A protein and the small-molecule ligand that binds it are described below.
Small molecule (SMILES): CCN(CC)CCC[C@@H](C)Nc1ccnc2cc(Cl)ccc12

Sequence of chain 4.A:
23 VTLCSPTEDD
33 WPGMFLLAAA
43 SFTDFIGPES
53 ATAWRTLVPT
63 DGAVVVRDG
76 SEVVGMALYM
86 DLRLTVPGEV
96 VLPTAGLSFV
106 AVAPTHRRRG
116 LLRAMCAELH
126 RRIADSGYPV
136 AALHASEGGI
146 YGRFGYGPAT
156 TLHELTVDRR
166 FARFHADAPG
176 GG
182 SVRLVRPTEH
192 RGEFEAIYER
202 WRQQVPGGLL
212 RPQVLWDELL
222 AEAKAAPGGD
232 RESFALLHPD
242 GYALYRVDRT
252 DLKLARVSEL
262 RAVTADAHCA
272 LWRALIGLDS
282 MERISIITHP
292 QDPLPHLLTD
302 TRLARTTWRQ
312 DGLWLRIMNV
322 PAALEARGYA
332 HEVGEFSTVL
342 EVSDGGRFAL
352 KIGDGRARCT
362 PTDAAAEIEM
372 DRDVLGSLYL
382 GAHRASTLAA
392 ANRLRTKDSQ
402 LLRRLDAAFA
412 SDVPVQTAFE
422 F

Binding-site contacts:
Ligand atom C11 contacts residue PHE422 of chain 4.A at 3.9 Å (hydrophobic).
Ligand atom C4 contacts residue TRP56 of chain 4.A at 3.6 Å (hydrophobic).
Ligand atom CL contacts residue PHE104 of chain 4.A at 4.0 Å.
Ligand atom C3 contacts residue TRP56 of chain 4.A at 3.7 Å (hydrophobic).
Ligand atom C5 contacts residue TRP56 of chain 4.A at 3.8 Å (hydrophobic).
Ligand atom CL contacts residue LEU83 of chain 4.A at 3.6 Å.
Ligand atom C15 contacts residue PHE44 of chain 4.A at 3.6 Å (hydrophobic).
Ligand atom C13 contacts residue ASP46 of chain 4.A at 3.2 Å.
Ligand atom N2 contacts residue PHE422 of chain 4.A at 3.5 Å (h-bond).
Ligand atom C9 contacts residue TRP56 of chain 4.A at 3.4 Å (hydrophobic).
Ligand atom C6 contacts residue SER103 of chain 4.A at 3.5 Å.
Ligand atom C1 contacts residue SER52 of chain 4.A at 4.0 Å.
Ligand atom C14 contacts residue ASP46 of chain 4.A at 3.9 Å.
Ligand atom C16 contacts residue PHE44 of chain 4.A at 3.9 Å (hydrophobic).
Ligand atom C17 contacts residue PHE44 of chain 4.A at 3.9 Å (hydrophobic).
Ligand atom C15 contacts residue ASP46 of chain 4.A at 3.4 Å.
Ligand atom C7 contacts residue TRP56 of chain 4.A at 3.4 Å (hydrophobic).
Ligand atom N1 contacts residue TRP56 of chain 4.A at 3.5 Å.
Ligand atom C12 contacts residue PHE422 of chain 4.A at 3.9 Å (hydrophobic).
Ligand atom C11 contacts residue GLU421 of chain 4.A at 3.8 Å.
Ligand atom C5 contacts residue SER103 of chain 4.A at 3.4 Å.
Ligand atom C17 contacts residue GOL1 of chain 4.D at 3.7 Å.
Ligand atom N3 contacts residue ASP46 of chain 4.A at 3.3 Å (salt-bridge).
Ligand atom CL contacts residue TRP56 of chain 4.A at 3.9 Å.
Ligand atom N1 contacts residue ALA53 of chain 4.A at 3.9 Å.
Ligand atom N2 contacts residue TRP56 of chain 4.A at 3.9 Å.
Ligand atom C8 contacts residue ALA53 of chain 4.A at 3.7 Å (hydrophobic).
Ligand atom C12 contacts residue GLU421 of chain 4.A at 3.8 Å.
Ligand atom C14 contacts residue PHE44 of chain 4.A at 3.8 Å (hydrophobic).
Ligand atom C16 contacts residue ASP46 of chain 4.A at 3.1 Å.
Ligand atom C1 contacts residue TRP56 of chain 4.A at 3.8 Å (hydrophobic).
Ligand atom N1 contacts residue SER52 of chain 4.A at 4.0 Å.
Ligand atom C7 contacts residue PHE104 of chain 4.A at 3.6 Å (hydrophobic).
Ligand atom C18 contacts residue TRP56 of chain 4.A at 3.4 Å (hydrophobic).
Ligand atom C8 contacts residue TRP56 of chain 4.A at 3.5 Å (hydrophobic).
Ligand atom C5 contacts residue PHE422 of chain 4.A at 3.5 Å (hydrophobic).
Ligand atom C8 contacts residue PHE104 of chain 4.A at 3.6 Å (hydrophobic).
Ligand atom C18 contacts residue GLU421 of chain 4.A at 3.7 Å.
Ligand atom C6 contacts residue TRP56 of chain 4.A at 3.6 Å (hydrophobic).
Ligand atom C2 contacts residue TRP56 of chain 4.A at 3.7 Å (hydrophobic).